Sequence of chain 1.E:
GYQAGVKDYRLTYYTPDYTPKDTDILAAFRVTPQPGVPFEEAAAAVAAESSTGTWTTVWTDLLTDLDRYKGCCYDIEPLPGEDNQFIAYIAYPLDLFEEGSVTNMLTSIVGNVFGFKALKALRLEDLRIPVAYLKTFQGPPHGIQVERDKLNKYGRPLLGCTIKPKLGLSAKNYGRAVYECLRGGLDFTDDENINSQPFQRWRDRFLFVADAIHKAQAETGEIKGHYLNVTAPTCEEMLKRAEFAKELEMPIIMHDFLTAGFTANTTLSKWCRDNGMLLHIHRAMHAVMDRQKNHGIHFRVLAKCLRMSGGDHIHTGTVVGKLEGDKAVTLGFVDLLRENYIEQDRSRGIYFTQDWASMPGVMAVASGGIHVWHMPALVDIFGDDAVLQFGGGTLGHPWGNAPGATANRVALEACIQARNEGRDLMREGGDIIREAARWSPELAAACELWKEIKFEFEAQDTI

A protein and the small-molecule ligand that binds it are described below.
Small molecule (SMILES): O=C(O)[C@@](O)(COP(=O)(O)O)[C@H](O)[C@H](O)COP(=O)(O)O

Binding-site contacts:
Ligand atom C3 contacts residue MG1 of chain 2.I at 3.3 Å.
Ligand atom O4P contacts residue HIS327 of chain 2.A at 2.9 Å (h-bond).
Ligand atom C3 contacts residue KCX201 of chain 2.A at 2.9 Å.
Ligand atom O2P contacts residue GLY403 of chain 2.A at 2.7 Å (h-bond).
Ligand atom O7 contacts residue LYS175 of chain 2.A at 3.3 Å (salt-bridge).
Ligand atom O1P contacts residue LYS334 of chain 2.A at 2.8 Å (salt-bridge).
Ligand atom O4P contacts residue SER379 of chain 2.A at 3.4 Å (h-bond).
Ligand atom O2 contacts residue LYS175 of chain 2.A at 3.1 Å (salt-bridge).
Ligand atom O6 contacts residue GLU60 of chain 1.E at 3.3 Å (salt-bridge).
Ligand atom O1 contacts residue LYS175 of chain 2.A at 3.4 Å (salt-bridge).
Ligand atom O3P contacts residue THR65 of chain 1.E at 2.6 Å (h-bond).
Ligand atom O3P contacts residue LYS175 of chain 2.A at 3.4 Å.
Ligand atom O7 contacts residue GLU204 of chain 2.A at 3.2 Å (salt-bridge).
Ligand atom O7 contacts residue ASP203 of chain 2.A at 3.2 Å (salt-bridge).
Ligand atom O6 contacts residue LYS334 of chain 2.A at 3.0 Å (salt-bridge).
Ligand atom O7 contacts residue MG1 of chain 2.I at 2.3 Å.
Ligand atom O3 contacts residue GLU204 of chain 2.A at 3.1 Å (salt-bridge).
Ligand atom O6P contacts residue ARG295 of chain 2.A at 2.7 Å (salt-bridge).
Ligand atom C contacts residue MG1 of chain 2.I at 3.1 Å.
Ligand atom O5 contacts residue LEU335 of chain 2.A at 3.5 Å.
Ligand atom O4 contacts residue GLY380 of chain 2.A at 3.2 Å.
Ligand atom O3 contacts residue ASN123 of chain 1.E at 3.4 Å (h-bond).
Ligand atom O7 contacts residue ASN123 of chain 1.E at 2.9 Å (h-bond).
Ligand atom O2 contacts residue MG1 of chain 2.I at 2.4 Å.
Ligand atom C2 contacts residue MG1 of chain 2.I at 3.1 Å.
Ligand atom O4 contacts residue SER379 of chain 2.A at 2.9 Å (h-bond).
Ligand atom O3P contacts residue GLY404 of chain 2.A at 2.7 Å (h-bond).
Ligand atom O2 contacts residue THR173 of chain 2.A at 3.5 Å (h-bond).
Ligand atom O1P contacts residue TRP66 of chain 1.E at 3.2 Å.
Ligand atom O1P contacts residue GLY381 of chain 2.A at 2.8 Å (h-bond).
Ligand atom O5P contacts residue ARG295 of chain 2.A at 2.9 Å (salt-bridge).
Ligand atom O3 contacts residue MG1 of chain 2.I at 2.5 Å.
Ligand atom O3 contacts residue KCX201 of chain 2.A at 2.1 Å (h-bond).
Ligand atom O3 contacts residue HIS294 of chain 2.A at 2.9 Å (h-bond).
Ligand atom O2 contacts residue ASP203 of chain 2.A at 3.5 Å (salt-bridge).
Ligand atom O7 contacts residue LYS177 of chain 2.A at 2.7 Å (salt-bridge).
Ligand atom O2 contacts residue KCX201 of chain 2.A at 3.2 Å (h-bond).
Ligand atom O1P contacts residue GLY380 of chain 2.A at 3.4 Å.
Ligand atom C contacts residue ASN123 of chain 1.E at 3.4 Å.
Ligand atom C3 contacts residue SER379 of chain 2.A at 3.5 Å.

Sequence of chain 2.A:
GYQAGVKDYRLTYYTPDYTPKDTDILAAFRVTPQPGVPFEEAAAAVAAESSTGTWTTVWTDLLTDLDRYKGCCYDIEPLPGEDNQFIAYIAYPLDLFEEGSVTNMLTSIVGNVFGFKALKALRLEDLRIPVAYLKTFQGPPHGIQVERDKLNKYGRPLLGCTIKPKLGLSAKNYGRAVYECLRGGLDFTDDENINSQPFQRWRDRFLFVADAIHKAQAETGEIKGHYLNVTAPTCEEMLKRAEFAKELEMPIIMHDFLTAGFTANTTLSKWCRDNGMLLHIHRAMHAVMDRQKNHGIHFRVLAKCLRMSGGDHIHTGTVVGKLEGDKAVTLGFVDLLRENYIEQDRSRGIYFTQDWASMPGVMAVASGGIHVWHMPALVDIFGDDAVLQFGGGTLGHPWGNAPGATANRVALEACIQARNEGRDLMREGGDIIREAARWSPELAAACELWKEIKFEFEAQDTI